Sequence of chain 1.D:
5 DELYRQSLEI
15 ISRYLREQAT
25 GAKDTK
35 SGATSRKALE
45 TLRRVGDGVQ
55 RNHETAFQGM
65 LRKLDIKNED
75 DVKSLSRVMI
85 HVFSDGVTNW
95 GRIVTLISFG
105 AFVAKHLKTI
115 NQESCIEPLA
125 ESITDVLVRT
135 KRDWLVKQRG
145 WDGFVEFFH

Binding-site contacts:
Ligand atom O2 contacts residue THR99 of chain 1.D at 3.3 Å.
Ligand atom C12 contacts residue PHE103 of chain 1.D at 3.8 Å (hydrophobic).
Ligand atom C14 contacts residue LEU100 of chain 1.D at 3.8 Å (hydrophobic).
Ligand atom C8 contacts residue VAL86 of chain 1.D at 4.3 Å (hydrophobic).
Ligand atom C2 contacts residue LEU100 of chain 1.D at 3.8 Å (hydrophobic).
Ligand atom O contacts residue PHE87 of chain 1.D at 3.2 Å.
Ligand atom C12 contacts residue MET64 of chain 1.D at 4.1 Å (hydrophobic).
Ligand atom C3 contacts residue LEU100 of chain 1.D at 3.8 Å (hydrophobic).
Ligand atom O1 contacts residue LEU100 of chain 1.D at 3.4 Å.
Ligand atom C14 contacts residue MET64 of chain 1.D at 3.9 Å (hydrophobic).
Ligand atom C7 contacts residue VAL86 of chain 1.D at 3.6 Å (hydrophobic).
Ligand atom C contacts residue PHE87 of chain 1.D at 3.4 Å (hydrophobic).
Ligand atom S1 contacts residue THR99 of chain 1.D at 3.9 Å.
Ligand atom O2 contacts residue PHE61 of chain 1.D at 3.9 Å.
Ligand atom C5 contacts residue LEU68 of chain 1.D at 3.7 Å (hydrophobic).
Ligand atom C13 contacts residue MET64 of chain 1.D at 3.4 Å (hydrophobic).
Ligand atom C12 contacts residue LEU100 of chain 1.D at 3.8 Å (hydrophobic).
Ligand atom C13 contacts residue PHE103 of chain 1.D at 3.5 Å (hydrophobic).
Ligand atom O contacts residue VAL86 of chain 1.D at 3.6 Å.
Ligand atom S contacts residue MET83 of chain 1.D at 3.6 Å.
Ligand atom N contacts residue MET64 of chain 1.D at 3.6 Å.
Ligand atom O1 contacts residue ARG96 of chain 1.D at 3.7 Å.
Ligand atom C4 contacts residue LEU68 of chain 1.D at 3.6 Å (hydrophobic).
Ligand atom O3 contacts residue THR99 of chain 1.D at 3.5 Å.
Ligand atom O2 contacts residue MET64 of chain 1.D at 4.1 Å.
Ligand atom C13 contacts residue LEU100 of chain 1.D at 3.7 Å (hydrophobic).
Ligand atom S contacts residue VAL86 of chain 1.D at 4.0 Å.
Ligand atom C2 contacts residue VAL86 of chain 1.D at 3.9 Å (hydrophobic).
Ligand atom C3 contacts residue MET83 of chain 1.D at 4.2 Å (hydrophobic).
Ligand atom O3 contacts residue ARG96 of chain 1.D at 4.2 Å.
Ligand atom C1 contacts residue LEU100 of chain 1.D at 3.7 Å (hydrophobic).
Ligand atom C contacts residue LEU100 of chain 1.D at 4.1 Å (hydrophobic).
Ligand atom C18 contacts residue VAL86 of chain 1.D at 4.1 Å (hydrophobic).
Ligand atom C11 contacts residue LEU68 of chain 1.D at 4.2 Å (hydrophobic).
Ligand atom C19 contacts residue VAL86 of chain 1.D at 3.9 Å (hydrophobic).
Ligand atom C17 contacts residue VAL86 of chain 1.D at 4.1 Å (hydrophobic).
Ligand atom O contacts residue ARG96 of chain 1.D at 3.6 Å.
Ligand atom O1 contacts residue PHE87 of chain 1.D at 3.2 Å.
Ligand atom C24 contacts residue MET64 of chain 1.D at 3.9 Å (hydrophobic).
Ligand atom C5 contacts residue VAL82 of chain 1.D at 3.7 Å (hydrophobic).

The protein below binds the small molecule below.
Small molecule (SMILES): O=C(O)c1cc(SCCc2ccccc2)ccc1NS(=O)(=O)c1ccc2ccccc2c1